Sequence of chain 1.D:
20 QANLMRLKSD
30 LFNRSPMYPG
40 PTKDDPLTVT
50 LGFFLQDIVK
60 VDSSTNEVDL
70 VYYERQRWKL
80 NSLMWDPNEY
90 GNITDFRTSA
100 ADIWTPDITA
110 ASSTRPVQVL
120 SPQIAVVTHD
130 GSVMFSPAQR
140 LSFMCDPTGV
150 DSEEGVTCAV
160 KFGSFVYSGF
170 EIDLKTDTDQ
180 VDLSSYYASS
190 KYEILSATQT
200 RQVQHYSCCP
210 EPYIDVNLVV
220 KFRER

Binding-site contacts:
Ligand atom CAE contacts residue PHE53 of chain 1.D at 4.0 Å (hydrophobic).
Ligand atom CAF contacts residue PHE53 of chain 1.D at 4.1 Å (hydrophobic).
Ligand atom CAV contacts residue PHE164 of chain 1.C at 3.8 Å (hydrophobic).
Ligand atom CAF contacts residue CYS207 of chain 1.C at 3.6 Å (hydrophobic).
Ligand atom CAS contacts residue PHE164 of chain 1.C at 3.5 Å (hydrophobic).
Ligand atom CAE contacts residue ARG74 of chain 1.D at 3.7 Å.
Ligand atom CAL contacts residue SER184 of chain 1.D at 3.6 Å.
Ligand atom CAD contacts residue MET133 of chain 1.D at 4.1 Å (hydrophobic).
Ligand atom NAY contacts residue PHE164 of chain 1.C at 2.8 Å (h-bond).
Ligand atom CAC contacts residue SER135 of chain 1.D at 3.3 Å.
Ligand atom CAS contacts residue TYR212 of chain 1.C at 3.9 Å (hydrophobic).
Ligand atom CAI contacts residue TYR72 of chain 1.D at 3.6 Å (hydrophobic).
Ligand atom CAP contacts residue TYR205 of chain 1.C at 3.7 Å (hydrophobic).
Ligand atom OAJ contacts residue TYR72 of chain 1.D at 3.7 Å.
Ligand atom CAW contacts residue PHE164 of chain 1.C at 3.6 Å (hydrophobic).
Ligand atom CAM contacts residue TYR205 of chain 1.C at 4.0 Å (hydrophobic).
Ligand atom CAA contacts residue CYS207 of chain 1.C at 3.8 Å (hydrophobic).
Ligand atom CAW contacts residue TYR72 of chain 1.D at 3.8 Å (hydrophobic).
Ligand atom CAC contacts residue CYS208 of chain 1.C at 3.9 Å (hydrophobic).
Ligand atom CAA contacts residue SER135 of chain 1.D at 4.0 Å.
Ligand atom CAU contacts residue CYS208 of chain 1.C at 4.0 Å (hydrophobic).
Ligand atom CAB contacts residue SER135 of chain 1.D at 3.8 Å.
Ligand atom CAE contacts residue SER135 of chain 1.D at 3.3 Å.
Ligand atom OAJ contacts residue SER184 of chain 1.D at 4.0 Å.
Ligand atom CAE contacts residue CYS207 of chain 1.C at 3.6 Å (hydrophobic).
Ligand atom CAT contacts residue TYR205 of chain 1.C at 3.7 Å (hydrophobic).
Ligand atom CAL contacts residue TYR72 of chain 1.D at 3.5 Å (hydrophobic).
Ligand atom CAU contacts residue TYR212 of chain 1.C at 4.0 Å (hydrophobic).
Ligand atom OAO contacts residue TYR72 of chain 1.D at 3.4 Å (h-bond).
Ligand atom CAB contacts residue CYS207 of chain 1.C at 3.9 Å (hydrophobic).
Ligand atom CAK contacts residue TYR72 of chain 1.D at 4.0 Å (hydrophobic).
Ligand atom CAU contacts residue CYS207 of chain 1.C at 3.9 Å (hydrophobic).
Ligand atom CAF contacts residue SER135 of chain 1.D at 3.8 Å.
Ligand atom NAH contacts residue TYR72 of chain 1.D at 3.9 Å.
Ligand atom CAD contacts residue ARG74 of chain 1.D at 3.8 Å.
Ligand atom CAN contacts residue CYS207 of chain 1.C at 4.1 Å (hydrophobic).
Ligand atom CAX contacts residue PHE164 of chain 1.C at 3.1 Å (hydrophobic).
Ligand atom OAJ contacts residue PHE53 of chain 1.D at 3.6 Å.
Ligand atom CAD contacts residue SER135 of chain 1.D at 3.0 Å.
Ligand atom CAS contacts residue SER163 of chain 1.C at 3.6 Å.

A small-molecule ligand and the protein it binds are described below.
Small molecule (SMILES): O=C1C[C@@H]2OCC=C3CN4CC[C@]56c7ccccc7N1[C@H]5[C@H]2[C@H]3C[C@H]46

Sequence of chain 1.C:
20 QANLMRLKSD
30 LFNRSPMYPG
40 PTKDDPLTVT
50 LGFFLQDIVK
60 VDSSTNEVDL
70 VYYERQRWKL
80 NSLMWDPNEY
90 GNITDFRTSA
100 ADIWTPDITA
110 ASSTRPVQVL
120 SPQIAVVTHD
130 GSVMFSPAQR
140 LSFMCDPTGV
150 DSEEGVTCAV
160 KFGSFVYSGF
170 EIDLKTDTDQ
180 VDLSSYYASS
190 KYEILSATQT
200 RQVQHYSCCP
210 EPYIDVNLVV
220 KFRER